The small molecule below binds the protein below.
Small molecule (SMILES): CC(=O)N[C@@H]1[C@@H](O)[C@H](O)[C@@H](CO)O[C@H]1O

Sequence of chain 1.B:
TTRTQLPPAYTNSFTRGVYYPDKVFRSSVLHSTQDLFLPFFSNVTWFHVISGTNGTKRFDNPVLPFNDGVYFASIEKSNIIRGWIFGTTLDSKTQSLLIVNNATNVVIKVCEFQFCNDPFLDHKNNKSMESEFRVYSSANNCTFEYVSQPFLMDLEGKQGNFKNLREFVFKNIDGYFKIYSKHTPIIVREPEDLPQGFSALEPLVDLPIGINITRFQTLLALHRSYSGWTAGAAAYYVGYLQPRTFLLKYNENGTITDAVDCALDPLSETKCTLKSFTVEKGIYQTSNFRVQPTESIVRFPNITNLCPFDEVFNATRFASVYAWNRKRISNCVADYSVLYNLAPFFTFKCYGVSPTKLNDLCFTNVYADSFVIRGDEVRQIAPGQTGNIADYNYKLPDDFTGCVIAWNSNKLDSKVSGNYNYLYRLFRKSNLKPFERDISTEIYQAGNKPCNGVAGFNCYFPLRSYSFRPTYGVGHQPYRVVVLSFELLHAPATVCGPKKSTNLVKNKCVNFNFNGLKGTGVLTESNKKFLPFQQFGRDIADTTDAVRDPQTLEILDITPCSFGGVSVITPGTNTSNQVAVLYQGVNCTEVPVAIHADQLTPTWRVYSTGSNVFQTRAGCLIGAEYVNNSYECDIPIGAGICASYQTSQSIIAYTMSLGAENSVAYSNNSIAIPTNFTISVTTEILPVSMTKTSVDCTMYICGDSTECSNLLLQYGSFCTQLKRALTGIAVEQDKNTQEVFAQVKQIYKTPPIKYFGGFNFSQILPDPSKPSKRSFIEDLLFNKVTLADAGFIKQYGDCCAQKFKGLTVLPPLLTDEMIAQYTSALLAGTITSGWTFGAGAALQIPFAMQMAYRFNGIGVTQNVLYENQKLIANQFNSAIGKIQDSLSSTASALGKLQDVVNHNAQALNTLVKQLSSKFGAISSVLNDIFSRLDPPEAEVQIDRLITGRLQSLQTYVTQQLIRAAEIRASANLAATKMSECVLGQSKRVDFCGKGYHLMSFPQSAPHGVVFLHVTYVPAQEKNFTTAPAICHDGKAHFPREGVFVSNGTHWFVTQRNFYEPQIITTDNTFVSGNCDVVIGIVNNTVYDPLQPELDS

Binding-site contacts:
Ligand atom O3 contacts residue ASN328 of chain 1.B at 3.2 Å (h-bond).
Ligand atom N2 contacts residue ASN328 of chain 1.B at 3.7 Å.
Ligand atom C5 contacts residue GLN577 of chain 1.B at 3.8 Å.
Ligand atom C3 contacts residue ASN328 of chain 1.B at 3.3 Å.
Ligand atom C1 contacts residue ASN328 of chain 1.B at 1.4 Å.
Ligand atom C4 contacts residue ASN328 of chain 1.B at 3.8 Å.
Ligand atom O7 contacts residue ASN328 of chain 1.B at 4.5 Å.
Ligand atom O5 contacts residue ASN328 of chain 1.B at 2.5 Å (h-bond).
Ligand atom C7 contacts residue ASN328 of chain 1.B at 4.5 Å.
Ligand atom O6 contacts residue ASN328 of chain 1.B at 4.4 Å.
Ligand atom O5 contacts residue GLN577 of chain 1.B at 2.9 Å (h-bond).
Ligand atom C6 contacts residue ASN328 of chain 1.B at 3.0 Å.
Ligand atom C1 contacts residue GLN577 of chain 1.B at 3.6 Å.
Ligand atom O7 contacts residue THR578 of chain 1.B at 4.2 Å.
Ligand atom C5 contacts residue ASN328 of chain 1.B at 3.2 Å.
Ligand atom C2 contacts residue ASN328 of chain 1.B at 2.5 Å.
Ligand atom C6 contacts residue GLN577 of chain 1.B at 3.9 Å.